Binding-site contacts:
Ligand atom C4 contacts residue TYR109 of chain 1.A at 3.8 Å (hydrophobic).
Ligand atom O5' contacts residue ARG35 of chain 1.A at 3.8 Å.
Ligand atom C3' contacts residue TYR107 of chain 1.A at 3.8 Å (hydrophobic).
Ligand atom N3 contacts residue TYR109 of chain 1.A at 3.5 Å.
Ligand atom O3P contacts residue TYR79 of chain 1.A at 3.4 Å (h-bond).
Ligand atom O5P contacts residue ARG35 of chain 1.A at 2.9 Å (salt-bridge).
Ligand atom O5P contacts residue ARG81 of chain 1.A at 2.8 Å (salt-bridge).
Ligand atom O4 contacts residue LEU83 of chain 1.A at 3.5 Å.
Ligand atom O3' contacts residue TYR79 of chain 1.A at 3.8 Å.
Ligand atom C2' contacts residue TYR107 of chain 1.A at 3.6 Å (hydrophobic).
Ligand atom O4P contacts residue ASP40 of chain 1.A at 3.5 Å (salt-bridge).
Ligand atom C5M contacts residue LEU36 of chain 1.A at 3.9 Å (hydrophobic).
Ligand atom O4P contacts residue ARG35 of chain 1.A at 2.8 Å (salt-bridge).
Ligand atom O3' contacts residue LYS78 of chain 1.A at 3.6 Å.
Ligand atom C5M contacts residue ARG35 of chain 1.A at 3.7 Å.
Ligand atom C2' contacts residue TYR109 of chain 1.A at 3.9 Å (hydrophobic).
Ligand atom O5' contacts residue ARG81 of chain 1.A at 3.0 Å (salt-bridge).
Ligand atom O4P contacts residue CA1 of chain 1.B at 3.2 Å.
Ligand atom C2 contacts residue ASP77 of chain 1.A at 3.9 Å.
Ligand atom C5M contacts residue TYR107 of chain 1.A at 3.6 Å (hydrophobic).
Ligand atom O4' contacts residue ASP77 of chain 1.A at 4.0 Å.
Ligand atom C4 contacts residue LEU83 of chain 1.A at 3.6 Å (hydrophobic).
Ligand atom C6 contacts residue TYR107 of chain 1.A at 4.0 Å (hydrophobic).
Ligand atom P1 contacts residue LYS78 of chain 1.A at 3.8 Å.
Ligand atom P2 contacts residue ARG81 of chain 1.A at 3.9 Å.
Ligand atom O2 contacts residue ASP77 of chain 1.A at 3.6 Å.
Ligand atom O4' contacts residue TYR79 of chain 1.A at 4.0 Å.
Ligand atom O4 contacts residue LEU37 of chain 1.A at 3.7 Å.
Ligand atom C5 contacts residue TYR107 of chain 1.A at 3.8 Å (hydrophobic).
Ligand atom O3P contacts residue LYS78 of chain 1.A at 2.5 Å (salt-bridge).
Ligand atom C4' contacts residue ARG81 of chain 1.A at 3.8 Å.
Ligand atom N3 contacts residue LEU83 of chain 1.A at 4.0 Å.
Ligand atom P2 contacts residue ARG35 of chain 1.A at 3.6 Å.
Ligand atom O4' contacts residue ARG81 of chain 1.A at 3.0 Å (salt-bridge).
Ligand atom C5' contacts residue ARG81 of chain 1.A at 4.0 Å.
Ligand atom O4P contacts residue TYR107 of chain 1.A at 3.9 Å.
Ligand atom P1 contacts residue TYR79 of chain 1.A at 3.6 Å.
Ligand atom C5' contacts residue TYR107 of chain 1.A at 3.5 Å (hydrophobic).
Ligand atom O2P contacts residue TYR79 of chain 1.A at 2.8 Å (h-bond).
Ligand atom C2 contacts residue TYR109 of chain 1.A at 3.8 Å (hydrophobic).

Sequence of chain 1.A:
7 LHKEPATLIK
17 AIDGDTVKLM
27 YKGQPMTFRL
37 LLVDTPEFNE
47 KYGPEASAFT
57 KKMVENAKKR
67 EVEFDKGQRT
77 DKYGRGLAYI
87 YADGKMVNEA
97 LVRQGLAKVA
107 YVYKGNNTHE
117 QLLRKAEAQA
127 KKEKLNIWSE

This protein binds this small molecule.
Small molecule (SMILES): Cc1cn([C@H]2C[C@H](OP(=O)(O)O)[C@@H](COP(=O)(O)O)O2)c(=O)[nH]c1=O